Binding-site contacts:
Ligand atom C3 contacts residue P8E1 of chain 1.PG at 3.4 Å.
Ligand atom C4 contacts residue P8E1 of chain 1.PG at 3.4 Å.
Ligand atom C2 contacts residue SER399 of chain 1.K at 4.2 Å.
Ligand atom O8 contacts residue SER401 of chain 1.K at 3.8 Å.
Ligand atom O6 contacts residue SER401 of chain 1.K at 1.9 Å (h-bond).
Ligand atom O1A contacts residue P8E1 of chain 1.SG at 3.2 Å.
Ligand atom O6 contacts residue P8E1 of chain 1.SG at 4.4 Å.
Ligand atom C7 contacts residue SER401 of chain 1.K at 4.0 Å.
Ligand atom C2 contacts residue ALA402 of chain 1.K at 4.2 Å (hydrophobic).
Ligand atom C1 contacts residue SER401 of chain 1.K at 2.6 Å.
Ligand atom O1B contacts residue SER399 of chain 1.K at 3.0 Å (h-bond).
Ligand atom C3 contacts residue SER401 of chain 1.K at 2.3 Å.
Ligand atom O1A contacts residue SER401 of chain 1.K at 3.2 Å.
Ligand atom O8 contacts residue P8E1 of chain 1.PG at 4.4 Å.
Ligand atom C4 contacts residue SER401 of chain 1.K at 3.5 Å.
Ligand atom O1B contacts residue SER401 of chain 1.K at 3.2 Å.
Ligand atom C1 contacts residue P8E1 of chain 1.SG at 4.3 Å.
Ligand atom C8 contacts residue SER401 of chain 1.K at 4.2 Å.
Ligand atom C6 contacts residue SER401 of chain 1.K at 2.8 Å.
Ligand atom C3 contacts residue ALA402 of chain 1.K at 4.2 Å (hydrophobic).
Ligand atom C3 contacts residue SER399 of chain 1.K at 4.3 Å.
Ligand atom C1 contacts residue SER399 of chain 1.K at 3.7 Å.
Ligand atom C5 contacts residue P8E1 of chain 1.PG at 4.0 Å.
Ligand atom O4 contacts residue SER401 of chain 1.K at 4.5 Å.
Ligand atom C6 contacts residue P8E1 of chain 1.PG at 4.0 Å.
Ligand atom C9 contacts residue VAL419 of chain 1.K at 3.7 Å (hydrophobic).
Ligand atom C9 contacts residue SER401 of chain 1.K at 4.2 Å.
Ligand atom C2 contacts residue SER401 of chain 1.K at 1.5 Å.
Ligand atom N5 contacts residue SER401 of chain 1.K at 4.4 Å.
Ligand atom C5 contacts residue SER401 of chain 1.K at 3.7 Å.

The small molecule below binds the protein below.
Small molecule (SMILES): C[C@H](O)[C@H](N)[C@@H]1O[C@](O)(C(=O)O)C[C@H](O)[C@@H]1N

Sequence of chain 1.K:
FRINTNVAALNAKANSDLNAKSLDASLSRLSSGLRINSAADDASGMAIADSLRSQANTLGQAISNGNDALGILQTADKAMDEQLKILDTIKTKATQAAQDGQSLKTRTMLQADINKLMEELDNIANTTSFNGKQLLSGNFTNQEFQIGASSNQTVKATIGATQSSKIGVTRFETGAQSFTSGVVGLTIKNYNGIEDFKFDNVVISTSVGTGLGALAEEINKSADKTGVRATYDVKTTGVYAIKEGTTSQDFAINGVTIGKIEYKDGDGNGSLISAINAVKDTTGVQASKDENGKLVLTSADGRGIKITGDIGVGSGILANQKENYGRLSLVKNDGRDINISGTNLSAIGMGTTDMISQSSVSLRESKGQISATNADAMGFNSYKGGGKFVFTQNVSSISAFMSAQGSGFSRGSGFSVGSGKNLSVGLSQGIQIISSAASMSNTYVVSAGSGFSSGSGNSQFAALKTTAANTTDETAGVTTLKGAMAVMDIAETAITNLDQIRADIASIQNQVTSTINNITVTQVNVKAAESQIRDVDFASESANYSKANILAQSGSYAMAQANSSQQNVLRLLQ